Sequence of chain 21.C:
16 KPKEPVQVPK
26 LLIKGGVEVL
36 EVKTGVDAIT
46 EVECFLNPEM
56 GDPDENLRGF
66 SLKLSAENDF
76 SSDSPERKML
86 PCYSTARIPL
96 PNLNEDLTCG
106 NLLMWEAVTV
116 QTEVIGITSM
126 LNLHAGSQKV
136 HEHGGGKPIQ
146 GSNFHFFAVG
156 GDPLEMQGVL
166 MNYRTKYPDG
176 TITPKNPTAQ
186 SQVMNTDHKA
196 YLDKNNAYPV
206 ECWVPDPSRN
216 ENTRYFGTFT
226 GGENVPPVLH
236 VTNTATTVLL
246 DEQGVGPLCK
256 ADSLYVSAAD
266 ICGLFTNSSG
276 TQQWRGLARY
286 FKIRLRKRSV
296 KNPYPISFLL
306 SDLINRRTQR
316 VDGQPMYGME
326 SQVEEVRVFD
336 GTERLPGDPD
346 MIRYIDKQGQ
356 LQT

A protein and the small-molecule ligand that binds it are described below.
Small molecule (SMILES): CC(=O)N[C@H]1[C@H]([C@H](O)[C@H](O)CO)O[C@@](O[C@H](CO)[C@@H](O)[C@@H]2O[C@@H](C(=O)O)C[C@H](O)[C@H]2NC(C)=O)(C(=O)O)C[C@@H]1O

Sequence of chain 21.B:
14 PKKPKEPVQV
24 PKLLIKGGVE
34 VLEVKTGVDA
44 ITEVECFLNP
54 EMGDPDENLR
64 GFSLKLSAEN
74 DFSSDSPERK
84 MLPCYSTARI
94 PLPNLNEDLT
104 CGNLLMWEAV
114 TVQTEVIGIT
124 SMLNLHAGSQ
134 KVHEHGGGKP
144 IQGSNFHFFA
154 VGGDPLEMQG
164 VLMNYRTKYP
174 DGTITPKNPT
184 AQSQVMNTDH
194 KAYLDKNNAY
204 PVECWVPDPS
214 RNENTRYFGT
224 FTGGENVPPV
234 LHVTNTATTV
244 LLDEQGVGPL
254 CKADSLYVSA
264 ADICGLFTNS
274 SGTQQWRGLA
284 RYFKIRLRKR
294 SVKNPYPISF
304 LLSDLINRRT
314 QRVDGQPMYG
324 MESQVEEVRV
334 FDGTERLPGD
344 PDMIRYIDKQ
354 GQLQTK

Sequence of chain 21.D:
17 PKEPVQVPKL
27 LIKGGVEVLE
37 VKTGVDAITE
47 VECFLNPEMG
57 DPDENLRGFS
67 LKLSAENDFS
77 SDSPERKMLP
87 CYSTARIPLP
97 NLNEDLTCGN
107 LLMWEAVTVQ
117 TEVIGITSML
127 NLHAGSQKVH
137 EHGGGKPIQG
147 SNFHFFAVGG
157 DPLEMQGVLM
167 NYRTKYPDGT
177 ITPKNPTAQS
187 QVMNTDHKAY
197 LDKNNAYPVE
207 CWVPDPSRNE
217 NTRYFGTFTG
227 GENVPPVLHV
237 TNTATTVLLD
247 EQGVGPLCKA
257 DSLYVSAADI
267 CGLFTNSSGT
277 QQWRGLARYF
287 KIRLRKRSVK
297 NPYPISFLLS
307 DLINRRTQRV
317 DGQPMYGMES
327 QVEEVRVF

Binding-site contacts:
Ligand atom O1A contacts residue LYS68 of chain 21.C at 2.8 Å.
Ligand atom O10 contacts residue PHE75 of chain 21.D at 3.8 Å.
Ligand atom O1A contacts residue ASN272 of chain 21.C at 3.6 Å (h-bond).
Ligand atom C1 contacts residue LYS68 of chain 21.C at 3.6 Å.
Ligand atom O8 contacts residue GLN278 of chain 21.C at 3.4 Å (h-bond).
Ligand atom O1B contacts residue THR276 of chain 21.C at 3.5 Å (h-bond).
Ligand atom C11 contacts residue PHE75 of chain 21.D at 3.3 Å (hydrophobic).
Ligand atom C11 contacts residue GLN278 of chain 21.C at 3.5 Å.
Ligand atom O8 contacts residue THR276 of chain 21.C at 3.6 Å.
Ligand atom C10 contacts residue GLN278 of chain 21.C at 4.0 Å.
Ligand atom O9 contacts residue LEU67 of chain 21.C at 3.4 Å.
Ligand atom O1A contacts residue THR276 of chain 21.C at 2.3 Å (h-bond).
Ligand atom O9 contacts residue GLN278 of chain 21.C at 3.9 Å.
Ligand atom C11 contacts residue SER274 of chain 21.C at 4.1 Å.
Ligand atom C6 contacts residue LYS68 of chain 21.C at 4.2 Å.
Ligand atom C1 contacts residue THR276 of chain 21.C at 3.2 Å.
Ligand atom C9 contacts residue LEU67 of chain 21.C at 4.1 Å (hydrophobic).
Ligand atom C1 contacts residue SER274 of chain 21.C at 4.1 Å.
Ligand atom C8 contacts residue GLN278 of chain 21.C at 3.6 Å.
Ligand atom N5 contacts residue GLN278 of chain 21.C at 3.7 Å.
Ligand atom C11 contacts residue PHE270 of chain 21.C at 3.8 Å (hydrophobic).
Ligand atom C10 contacts residue ASN272 of chain 21.C at 3.9 Å.
Ligand atom N5 contacts residue ASN272 of chain 21.C at 3.2 Å (h-bond).
Ligand atom O1B contacts residue SER274 of chain 21.C at 2.9 Å (h-bond).
Ligand atom C9 contacts residue LYS68 of chain 21.C at 3.8 Å.
Ligand atom C6 contacts residue ASN272 of chain 21.C at 3.7 Å.
Ligand atom C10 contacts residue PHE75 of chain 21.D at 4.1 Å (hydrophobic).
Ligand atom C5 contacts residue ASN272 of chain 21.C at 4.1 Å.
Ligand atom O7 contacts residue LEU62 of chain 21.C at 4.0 Å.
Ligand atom C11 contacts residue ASN272 of chain 21.C at 3.6 Å.
Ligand atom C7 contacts residue GLN278 of chain 21.C at 3.8 Å.
Ligand atom C11 contacts residue THR276 of chain 21.C at 3.3 Å.
Ligand atom O8 contacts residue LYS68 of chain 21.C at 3.4 Å.
Ligand atom C11 contacts residue PHE65 of chain 21.C at 3.4 Å (hydrophobic).
Ligand atom O9 contacts residue LYS68 of chain 21.C at 2.9 Å (salt-bridge).
Ligand atom O8 contacts residue ASN272 of chain 21.C at 3.4 Å (h-bond).
Ligand atom C11 contacts residue HIS138 of chain 21.B at 3.1 Å.
Ligand atom O1B contacts residue LYS68 of chain 21.C at 3.9 Å.
Ligand atom C9 contacts residue GLN278 of chain 21.C at 3.1 Å.
Ligand atom C1 contacts residue ASN272 of chain 21.C at 4.1 Å.